Binding-site contacts:
Ligand atom C2 contacts residue ASN70 of chain 1.D at 2.5 Å.
Ligand atom C1 contacts residue ASN32 of chain 1.D at 4.5 Å.
Ligand atom N2 contacts residue ASN70 of chain 1.D at 2.9 Å (h-bond).
Ligand atom C3 contacts residue ASN70 of chain 1.D at 3.8 Å.
Ligand atom C5 contacts residue ARG33 of chain 1.D at 4.4 Å.
Ligand atom O3 contacts residue PRO31 of chain 1.D at 3.4 Å (h-bond).
Ligand atom O7 contacts residue ASN70 of chain 1.D at 3.3 Å (h-bond).
Ligand atom C1 contacts residue ASN70 of chain 1.D at 1.4 Å.
Ligand atom C3 contacts residue PRO31 of chain 1.D at 3.3 Å (hydrophobic).
Ligand atom O7 contacts residue SER71 of chain 1.D at 3.8 Å.
Ligand atom C6 contacts residue ARG33 of chain 1.D at 3.3 Å.
Ligand atom C1 contacts residue ARG33 of chain 1.D at 4.3 Å.
Ligand atom O6 contacts residue ARG33 of chain 1.D at 3.2 Å (salt-bridge).
Ligand atom O7 contacts residue SER29 of chain 1.D at 4.4 Å.
Ligand atom N2 contacts residue PRO31 of chain 1.D at 2.5 Å (h-bond).
Ligand atom C2 contacts residue PRO31 of chain 1.D at 3.4 Å (hydrophobic).
Ligand atom N2 contacts residue ASN32 of chain 1.D at 4.0 Å.
Ligand atom C7 contacts residue PRO31 of chain 1.D at 3.1 Å (hydrophobic).
Ligand atom C4 contacts residue ASN70 of chain 1.D at 4.2 Å.
Ligand atom O5 contacts residue ASN70 of chain 1.D at 2.4 Å (h-bond).
Ligand atom C8 contacts residue PRO31 of chain 1.D at 4.4 Å (hydrophobic).
Ligand atom C8 contacts residue ASN70 of chain 1.D at 3.9 Å.
Ligand atom C7 contacts residue ASN70 of chain 1.D at 3.1 Å.
Ligand atom C5 contacts residue ASN70 of chain 1.D at 3.7 Å.
Ligand atom O7 contacts residue PRO31 of chain 1.D at 3.2 Å (h-bond).
Ligand atom C1 contacts residue PRO31 of chain 1.D at 4.2 Å (hydrophobic).

The protein below binds the small molecule below.
Small molecule (SMILES): CC(=O)N[C@@H]1[C@@H](O)[C@H](O)[C@@H](CO)O[C@H]1O

Sequence of chain 1.D:
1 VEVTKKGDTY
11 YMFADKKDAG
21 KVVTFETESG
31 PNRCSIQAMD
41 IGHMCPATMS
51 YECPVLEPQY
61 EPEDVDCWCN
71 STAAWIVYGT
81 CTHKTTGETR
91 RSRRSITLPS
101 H